A small-molecule ligand and the protein it binds are described below.
Small molecule (SMILES): CC(=O)N[C@@H]1[C@@H](O)[C@H](O)[C@@H](CO)O[C@H]1O

Sequence of chain 1.A:
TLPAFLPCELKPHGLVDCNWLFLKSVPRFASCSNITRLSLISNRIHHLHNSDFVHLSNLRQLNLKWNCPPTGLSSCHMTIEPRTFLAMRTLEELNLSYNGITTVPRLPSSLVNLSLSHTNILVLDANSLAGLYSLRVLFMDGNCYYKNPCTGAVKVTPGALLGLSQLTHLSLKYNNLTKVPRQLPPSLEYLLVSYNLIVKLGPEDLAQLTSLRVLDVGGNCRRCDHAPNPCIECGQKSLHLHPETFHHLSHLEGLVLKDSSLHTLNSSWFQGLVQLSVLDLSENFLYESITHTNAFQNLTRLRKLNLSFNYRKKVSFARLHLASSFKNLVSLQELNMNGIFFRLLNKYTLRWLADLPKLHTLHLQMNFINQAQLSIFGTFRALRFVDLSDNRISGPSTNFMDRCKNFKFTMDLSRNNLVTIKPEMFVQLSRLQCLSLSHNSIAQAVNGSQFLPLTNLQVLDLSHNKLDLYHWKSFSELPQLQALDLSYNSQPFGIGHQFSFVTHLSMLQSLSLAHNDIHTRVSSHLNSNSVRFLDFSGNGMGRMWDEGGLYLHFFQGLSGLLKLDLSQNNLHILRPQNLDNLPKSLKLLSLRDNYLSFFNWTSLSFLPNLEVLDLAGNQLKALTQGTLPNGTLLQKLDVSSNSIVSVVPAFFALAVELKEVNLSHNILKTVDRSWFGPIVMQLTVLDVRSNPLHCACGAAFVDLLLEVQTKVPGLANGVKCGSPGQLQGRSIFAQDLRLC

Binding-site contacts:
Ligand atom C7 contacts residue ASP736 of chain 1.A at 4.2 Å.
Ligand atom C5 contacts residue SER713 of chain 1.A at 3.5 Å.
Ligand atom C7 contacts residue ASN711 of chain 1.A at 3.5 Å.
Ligand atom C5 contacts residue ASN711 of chain 1.A at 3.7 Å.
Ligand atom O5 contacts residue SER713 of chain 1.A at 3.3 Å (h-bond).
Ligand atom O7 contacts residue ASN711 of chain 1.A at 4.0 Å.
Ligand atom C8 contacts residue VAL734 of chain 1.A at 4.0 Å (hydrophobic).
Ligand atom O6 contacts residue HIS714 of chain 1.A at 3.4 Å.
Ligand atom N2 contacts residue ASP736 of chain 1.A at 3.0 Å (salt-bridge).
Ligand atom C8 contacts residue ASP736 of chain 1.A at 4.4 Å.
Ligand atom N2 contacts residue ASN711 of chain 1.A at 2.9 Å (h-bond).
Ligand atom C1 contacts residue SER713 of chain 1.A at 3.4 Å.
Ligand atom C6 contacts residue SER689 of chain 1.A at 3.7 Å.
Ligand atom O6 contacts residue SER690 of chain 1.A at 4.2 Å.
Ligand atom O5 contacts residue SER689 of chain 1.A at 3.5 Å (h-bond).
Ligand atom C2 contacts residue ASN711 of chain 1.A at 2.5 Å.
Ligand atom C8 contacts residue ASN711 of chain 1.A at 4.4 Å.
Ligand atom O6 contacts residue SER713 of chain 1.A at 4.4 Å.
Ligand atom O5 contacts residue ASN711 of chain 1.A at 2.4 Å (h-bond).
Ligand atom C6 contacts residue SER713 of chain 1.A at 4.3 Å.
Ligand atom C3 contacts residue ASN711 of chain 1.A at 3.8 Å.
Ligand atom C4 contacts residue ASN711 of chain 1.A at 4.3 Å.
Ligand atom C3 contacts residue ARG738 of chain 1.A at 4.4 Å.
Ligand atom C1 contacts residue ASN711 of chain 1.A at 1.5 Å.
Ligand atom C6 contacts residue HIS714 of chain 1.A at 4.4 Å.
Ligand atom C3 contacts residue ASP736 of chain 1.A at 3.8 Å.
Ligand atom C1 contacts residue ASP736 of chain 1.A at 3.3 Å.
Ligand atom O5 contacts residue ASP687 of chain 1.A at 4.5 Å.
Ligand atom C2 contacts residue ASP736 of chain 1.A at 3.5 Å.
Ligand atom C5 contacts residue SER689 of chain 1.A at 4.2 Å.